Sequence of chain 2.B:
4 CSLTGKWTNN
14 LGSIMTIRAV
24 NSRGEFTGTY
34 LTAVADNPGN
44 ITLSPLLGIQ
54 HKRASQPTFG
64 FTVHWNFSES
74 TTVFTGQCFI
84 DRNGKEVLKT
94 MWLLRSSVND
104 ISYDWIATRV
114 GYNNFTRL

Sequence of chain 1.A:
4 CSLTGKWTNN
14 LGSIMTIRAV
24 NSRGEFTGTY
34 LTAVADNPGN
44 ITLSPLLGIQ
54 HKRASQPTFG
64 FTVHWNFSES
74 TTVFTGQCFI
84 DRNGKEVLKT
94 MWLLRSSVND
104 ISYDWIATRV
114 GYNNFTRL

The protein below binds the small molecule below.
Small molecule (SMILES): O=C(CCCC[C@@H]1SC[C@@H]2NC(=O)N[C@@H]21)Nc1ccc([N+](=O)[O-])cc1

Binding-site contacts:
Ligand atom C7 contacts residue VAL37 of chain 2.B at 3.5 Å (hydrophobic).
Ligand atom O3 contacts residue TYR33 of chain 2.B at 2.7 Å (h-bond).
Ligand atom O26 contacts residue SER99 of chain 2.B at 3.6 Å.
Ligand atom C6 contacts residue TRP95 of chain 2.B at 3.2 Å (hydrophobic).
Ligand atom C18 contacts residue SER73 of chain 2.B at 3.7 Å.
Ligand atom C22 contacts residue ARG112 of chain 2.B at 3.5 Å.
Ligand atom C20 contacts residue SER73 of chain 2.B at 3.5 Å.
Ligand atom C23 contacts residue ASP39 of chain 2.B at 3.6 Å.
Ligand atom C3 contacts residue SER16 of chain 2.B at 3.6 Å.
Ligand atom C4 contacts residue VAL37 of chain 2.B at 3.8 Å (hydrophobic).
Ligand atom N1 contacts residue ASN116 of chain 2.B at 2.8 Å (h-bond).
Ligand atom C7 contacts residue THR35 of chain 2.B at 3.4 Å.
Ligand atom C2 contacts residue TRP108 of chain 1.A at 3.7 Å (hydrophobic).
Ligand atom C10 contacts residue SER73 of chain 2.B at 3.7 Å.
Ligand atom S1 contacts residue TRP68 of chain 2.B at 3.5 Å.
Ligand atom C21 contacts residue SER99 of chain 2.B at 3.2 Å.
Ligand atom O2 contacts residue ASP39 of chain 2.B at 2.9 Å (salt-bridge).
Ligand atom C9 contacts residue TRP68 of chain 2.B at 3.7 Å (hydrophobic).
Ligand atom C23 contacts residue ARG112 of chain 2.B at 3.6 Å.
Ligand atom C1 contacts residue SER73 of chain 2.B at 3.8 Å.
Ligand atom C22 contacts residue SER99 of chain 2.B at 3.5 Å.
Ligand atom O27 contacts residue ARG112 of chain 2.B at 2.6 Å (salt-bridge).
Ligand atom N25 contacts residue ARG112 of chain 2.B at 3.2 Å (salt-bridge).
Ligand atom C3 contacts residue ASN116 of chain 2.B at 3.7 Å.
Ligand atom N17 contacts residue SER73 of chain 2.B at 3.0 Å (h-bond).
Ligand atom C7 contacts residue TRP68 of chain 2.B at 3.8 Å (hydrophobic).
Ligand atom S1 contacts residue THR75 of chain 2.B at 3.4 Å (h-bond).
Ligand atom C5 contacts residue ASN116 of chain 2.B at 3.8 Å.
Ligand atom O2 contacts residue ALA38 of chain 2.B at 3.3 Å.
Ligand atom O3 contacts residue SER16 of chain 2.B at 2.7 Å (h-bond).
Ligand atom C8 contacts residue TRP68 of chain 2.B at 3.7 Å (hydrophobic).
Ligand atom C24 contacts residue ASP39 of chain 2.B at 3.6 Å.
Ligand atom N2 contacts residue THR35 of chain 2.B at 3.0 Å (h-bond).
Ligand atom C3 contacts residue TYR33 of chain 2.B at 3.5 Å (hydrophobic).
Ligand atom N2 contacts residue VAL37 of chain 2.B at 3.7 Å.
Ligand atom O3 contacts residue ASN12 of chain 2.B at 3.0 Å (h-bond).
Ligand atom C3 contacts residue LEU14 of chain 2.B at 3.8 Å (hydrophobic).
Ligand atom N1 contacts residue LEU14 of chain 2.B at 3.7 Å.
Ligand atom N25 contacts residue SER99 of chain 2.B at 3.7 Å.
Ligand atom C5 contacts residue TRP95 of chain 2.B at 3.7 Å (hydrophobic).